Binding-site contacts:
Ligand atom N2 contacts residue ASN68 of chain 1.B at 3.0 Å (h-bond).
Ligand atom C2 contacts residue ASN68 of chain 1.B at 2.5 Å.
Ligand atom C5 contacts residue ARG132 of chain 1.B at 4.0 Å.
Ligand atom C8 contacts residue GLY69 of chain 1.B at 3.6 Å.
Ligand atom C5 contacts residue ASN68 of chain 1.B at 3.7 Å.
Ligand atom C8 contacts residue ASN68 of chain 1.B at 3.2 Å.
Ligand atom C4 contacts residue ASN68 of chain 1.B at 4.2 Å.
Ligand atom C1 contacts residue ASN68 of chain 1.B at 1.4 Å.
Ligand atom O6 contacts residue MET100 of chain 1.B at 3.1 Å.
Ligand atom O7 contacts residue HIS67 of chain 1.B at 4.3 Å.
Ligand atom O5 contacts residue THR70 of chain 1.B at 4.4 Å.
Ligand atom C4 contacts residue ARG132 of chain 1.B at 3.5 Å.
Ligand atom C5 contacts residue MET100 of chain 1.B at 4.0 Å (hydrophobic).
Ligand atom O5 contacts residue ASN68 of chain 1.B at 2.4 Å (h-bond).
Ligand atom O6 contacts residue ARG132 of chain 1.B at 4.1 Å.
Ligand atom N2 contacts residue THR70 of chain 1.B at 4.2 Å.
Ligand atom C6 contacts residue ARG132 of chain 1.B at 3.5 Å.
Ligand atom O5 contacts residue MET100 of chain 1.B at 3.1 Å.
Ligand atom O4 contacts residue ARG132 of chain 1.B at 2.5 Å (salt-bridge).
Ligand atom C7 contacts residue ASN68 of chain 1.B at 2.8 Å.
Ligand atom C2 contacts residue THR70 of chain 1.B at 4.4 Å.
Ligand atom C6 contacts residue MET100 of chain 1.B at 3.7 Å (hydrophobic).
Ligand atom C3 contacts residue ASN68 of chain 1.B at 3.8 Å.
Ligand atom C7 contacts residue THR70 of chain 1.B at 4.4 Å.
Ligand atom C1 contacts residue THR70 of chain 1.B at 3.6 Å.
Ligand atom C8 contacts residue THR70 of chain 1.B at 3.7 Å.
Ligand atom C1 contacts residue MET100 of chain 1.B at 4.1 Å (hydrophobic).
Ligand atom O7 contacts residue ASN68 of chain 1.B at 3.1 Å (h-bond).

Sequence of chain 1.B:
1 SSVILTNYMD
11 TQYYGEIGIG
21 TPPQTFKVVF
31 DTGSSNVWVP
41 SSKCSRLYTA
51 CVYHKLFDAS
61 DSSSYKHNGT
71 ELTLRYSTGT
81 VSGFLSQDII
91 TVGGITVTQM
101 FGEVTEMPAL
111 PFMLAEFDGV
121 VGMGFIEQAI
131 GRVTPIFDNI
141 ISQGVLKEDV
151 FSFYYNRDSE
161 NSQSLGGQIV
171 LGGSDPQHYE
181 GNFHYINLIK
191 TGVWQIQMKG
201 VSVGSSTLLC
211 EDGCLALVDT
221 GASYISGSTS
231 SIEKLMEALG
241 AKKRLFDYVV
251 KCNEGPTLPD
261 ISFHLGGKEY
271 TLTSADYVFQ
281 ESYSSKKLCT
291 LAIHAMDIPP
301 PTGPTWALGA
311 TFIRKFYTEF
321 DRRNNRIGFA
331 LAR

This protein binds this small molecule.
Small molecule (SMILES): CC(=O)N[C@@H]1[C@@H](O)[C@H](O)[C@@H](CO)O[C@H]1O